The small molecule below binds the protein below.
Small molecule (SMILES): CC(=O)N[C@@H]1[C@@H](O)[C@H](O)[C@@H](CO)O[C@H]1O

Sequence of chain 1.A:
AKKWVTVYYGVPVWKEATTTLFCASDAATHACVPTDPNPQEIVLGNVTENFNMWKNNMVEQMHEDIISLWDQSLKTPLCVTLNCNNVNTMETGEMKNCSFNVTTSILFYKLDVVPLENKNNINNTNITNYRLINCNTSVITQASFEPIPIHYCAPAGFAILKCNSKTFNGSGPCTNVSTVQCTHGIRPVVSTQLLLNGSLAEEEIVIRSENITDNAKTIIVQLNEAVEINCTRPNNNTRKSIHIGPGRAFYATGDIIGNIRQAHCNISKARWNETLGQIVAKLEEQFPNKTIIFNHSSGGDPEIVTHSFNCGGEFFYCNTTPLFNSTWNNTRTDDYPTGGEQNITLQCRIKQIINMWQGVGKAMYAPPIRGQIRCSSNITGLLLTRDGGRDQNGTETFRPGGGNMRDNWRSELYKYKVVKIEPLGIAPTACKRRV

Binding-site contacts:
Ligand atom O5 contacts residue ASN169 of chain 1.A at 2.4 Å (h-bond).
Ligand atom O6 contacts residue ASN169 of chain 1.A at 4.1 Å.
Ligand atom C2 contacts residue ASN169 of chain 1.A at 2.5 Å.
Ligand atom C3 contacts residue ASN169 of chain 1.A at 3.8 Å.
Ligand atom O5 contacts residue VAL170 of chain 1.A at 3.3 Å.
Ligand atom C6 contacts residue ILE174 of chain 1.A at 4.0 Å (hydrophobic).
Ligand atom C7 contacts residue ASN169 of chain 1.A at 3.6 Å.
Ligand atom C5 contacts residue ASN169 of chain 1.A at 3.7 Å.
Ligand atom C4 contacts residue ASN169 of chain 1.A at 4.3 Å.
Ligand atom C6 contacts residue VAL170 of chain 1.A at 3.7 Å (hydrophobic).
Ligand atom C1 contacts residue ASN169 of chain 1.A at 1.4 Å.
Ligand atom N2 contacts residue ASN169 of chain 1.A at 2.9 Å (h-bond).
Ligand atom C8 contacts residue THR133 of chain 1.A at 4.3 Å.
Ligand atom O7 contacts residue ASN169 of chain 1.A at 4.0 Å.
Ligand atom O6 contacts residue ILE174 of chain 1.A at 3.9 Å.
Ligand atom O6 contacts residue VAL170 of chain 1.A at 3.4 Å.
Ligand atom C5 contacts residue VAL170 of chain 1.A at 4.2 Å (hydrophobic).
Ligand atom C1 contacts residue VAL170 of chain 1.A at 4.4 Å (hydrophobic).